Binding-site contacts:
Ligand atom OXT contacts residue GLY74 of chain 1.B at 4.3 Å.
Ligand atom CG contacts residue SER78 of chain 1.B at 4.4 Å.
Ligand atom CG contacts residue PHE295 of chain 1.B at 3.1 Å (hydrophobic).
Ligand atom O contacts residue GLY74 of chain 1.B at 4.5 Å.
Ligand atom O contacts residue SER78 of chain 1.B at 2.5 Å (h-bond).
Ligand atom CB contacts residue PLP1 of chain 1.G at 3.1 Å.
Ligand atom CB contacts residue ASN79 of chain 1.B at 2.8 Å.
Ligand atom CB contacts residue SER78 of chain 1.B at 4.0 Å.
Ligand atom OXT contacts residue TRP102 of chain 1.B at 3.7 Å.
Ligand atom CG contacts residue ASN79 of chain 1.B at 2.8 Å.
Ligand atom O contacts residue GLY75 of chain 1.B at 4.1 Å.
Ligand atom OXT contacts residue GLN80 of chain 1.B at 4.4 Å.
Ligand atom O contacts residue ASN79 of chain 1.B at 3.1 Å (h-bond).
Ligand atom CG contacts residue LYS51 of chain 1.B at 4.2 Å.
Ligand atom CB contacts residue GLN80 of chain 1.B at 2.7 Å.
Ligand atom CB contacts residue LYS51 of chain 1.B at 3.5 Å.
Ligand atom CA contacts residue PHE295 of chain 1.B at 3.9 Å (hydrophobic).
Ligand atom N contacts residue LYS51 of chain 1.B at 2.8 Å (salt-bridge).
Ligand atom CA contacts residue GLN80 of chain 1.B at 3.8 Å.
Ligand atom N contacts residue PLP1 of chain 1.G at 2.3 Å.
Ligand atom C contacts residue TYR269 of chain 1.B at 4.0 Å (hydrophobic).
Ligand atom CG contacts residue PLP1 of chain 1.G at 3.1 Å.
Ligand atom O contacts residue TYR269 of chain 1.B at 4.4 Å.
Ligand atom CG contacts residue GLN80 of chain 1.B at 4.1 Å.
Ligand atom CA contacts residue LYS51 of chain 1.B at 3.6 Å.
Ligand atom OXT contacts residue GLY75 of chain 1.B at 4.4 Å.
Ligand atom C contacts residue GLN80 of chain 1.B at 4.0 Å.
Ligand atom N contacts residue PHE295 of chain 1.B at 4.3 Å.
Ligand atom CA contacts residue ASN79 of chain 1.B at 3.9 Å.
Ligand atom OXT contacts residue TYR269 of chain 1.B at 3.8 Å.
Ligand atom O contacts residue GLN80 of chain 1.B at 3.9 Å.
Ligand atom OXT contacts residue SER78 of chain 1.B at 4.0 Å.
Ligand atom CA contacts residue PLP1 of chain 1.G at 3.1 Å.
Ligand atom C contacts residue ASN79 of chain 1.B at 3.9 Å.
Ligand atom CA contacts residue SER78 of chain 1.B at 4.4 Å.
Ligand atom C contacts residue SER78 of chain 1.B at 3.4 Å.

Sequence of chain 1.B:
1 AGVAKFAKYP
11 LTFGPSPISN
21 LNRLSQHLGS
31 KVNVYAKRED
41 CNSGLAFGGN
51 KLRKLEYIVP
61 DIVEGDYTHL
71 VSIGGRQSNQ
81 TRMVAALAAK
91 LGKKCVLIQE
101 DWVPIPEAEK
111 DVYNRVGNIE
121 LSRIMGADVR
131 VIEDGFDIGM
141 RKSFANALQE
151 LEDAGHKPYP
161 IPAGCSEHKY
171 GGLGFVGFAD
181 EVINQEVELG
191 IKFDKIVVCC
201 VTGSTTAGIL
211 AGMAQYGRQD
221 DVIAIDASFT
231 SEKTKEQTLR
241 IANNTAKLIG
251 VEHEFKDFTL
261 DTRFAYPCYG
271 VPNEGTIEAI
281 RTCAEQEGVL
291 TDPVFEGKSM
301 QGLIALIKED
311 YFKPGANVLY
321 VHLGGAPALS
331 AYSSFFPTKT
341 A

A small-molecule ligand and the protein it binds are described below.
Small molecule (SMILES): NC1(C(=O)O)CC1